Sequence of chain 1.D:
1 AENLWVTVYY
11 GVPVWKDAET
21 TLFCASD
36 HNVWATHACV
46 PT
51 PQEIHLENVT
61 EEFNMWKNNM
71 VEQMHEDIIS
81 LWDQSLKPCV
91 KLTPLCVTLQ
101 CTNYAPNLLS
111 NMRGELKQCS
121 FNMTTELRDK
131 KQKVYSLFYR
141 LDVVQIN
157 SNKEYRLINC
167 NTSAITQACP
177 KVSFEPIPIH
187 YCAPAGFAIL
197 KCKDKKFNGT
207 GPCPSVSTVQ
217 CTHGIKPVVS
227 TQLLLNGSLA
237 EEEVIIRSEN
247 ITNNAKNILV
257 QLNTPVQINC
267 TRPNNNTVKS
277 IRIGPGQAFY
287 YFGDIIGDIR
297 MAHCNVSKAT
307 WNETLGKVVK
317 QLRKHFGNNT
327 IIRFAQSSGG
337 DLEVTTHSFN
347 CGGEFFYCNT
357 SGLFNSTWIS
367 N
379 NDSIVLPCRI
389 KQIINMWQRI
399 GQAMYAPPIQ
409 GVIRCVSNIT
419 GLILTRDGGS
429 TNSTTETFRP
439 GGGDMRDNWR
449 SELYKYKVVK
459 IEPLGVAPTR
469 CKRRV

Binding-site contacts:
Ligand atom C4 contacts residue ASN308 of chain 1.D at 4.1 Å.
Ligand atom O5 contacts residue ASN308 of chain 1.D at 2.2 Å (h-bond).
Ligand atom C1 contacts residue TRP364 of chain 1.D at 4.3 Å (hydrophobic).
Ligand atom C5 contacts residue ASN308 of chain 1.D at 3.6 Å.
Ligand atom C7 contacts residue ASN308 of chain 1.D at 3.8 Å.
Ligand atom O7 contacts residue TRP364 of chain 1.D at 4.2 Å.
Ligand atom C2 contacts residue ASN308 of chain 1.D at 2.5 Å.
Ligand atom C1 contacts residue ASN308 of chain 1.D at 1.4 Å.
Ligand atom O7 contacts residue ASN308 of chain 1.D at 4.1 Å.
Ligand atom N2 contacts residue ASN308 of chain 1.D at 3.1 Å (h-bond).
Ligand atom C3 contacts residue ASN308 of chain 1.D at 3.8 Å.

The protein below binds the small molecule below.
Small molecule (SMILES): CC(=O)N[C@@H]1[C@@H](O)[C@H](O)[C@@H](CO)O[C@H]1O